This small molecule binds to this protein.
Small molecule (SMILES): CC(=O)N[C@@H]1[C@@H](O)[C@H](O)[C@@H](CO)O[C@H]1O

Binding-site contacts:
Ligand atom C7 contacts residue ASN36 of chain 1.A at 4.0 Å.
Ligand atom O5 contacts residue PRO34 of chain 1.A at 4.4 Å.
Ligand atom C3 contacts residue ASN36 of chain 1.A at 3.8 Å.
Ligand atom C4 contacts residue ASN36 of chain 1.A at 4.2 Å.
Ligand atom C8 contacts residue ASN36 of chain 1.A at 4.3 Å.
Ligand atom C2 contacts residue ASN36 of chain 1.A at 2.5 Å.
Ligand atom C5 contacts residue ASN36 of chain 1.A at 3.6 Å.
Ligand atom O5 contacts residue ASN36 of chain 1.A at 2.4 Å (h-bond).
Ligand atom C1 contacts residue ASN36 of chain 1.A at 1.4 Å.
Ligand atom C8 contacts residue GLU17 of chain 1.A at 4.0 Å.
Ligand atom N2 contacts residue ASN36 of chain 1.A at 3.0 Å (h-bond).

Sequence of chain 1.A:
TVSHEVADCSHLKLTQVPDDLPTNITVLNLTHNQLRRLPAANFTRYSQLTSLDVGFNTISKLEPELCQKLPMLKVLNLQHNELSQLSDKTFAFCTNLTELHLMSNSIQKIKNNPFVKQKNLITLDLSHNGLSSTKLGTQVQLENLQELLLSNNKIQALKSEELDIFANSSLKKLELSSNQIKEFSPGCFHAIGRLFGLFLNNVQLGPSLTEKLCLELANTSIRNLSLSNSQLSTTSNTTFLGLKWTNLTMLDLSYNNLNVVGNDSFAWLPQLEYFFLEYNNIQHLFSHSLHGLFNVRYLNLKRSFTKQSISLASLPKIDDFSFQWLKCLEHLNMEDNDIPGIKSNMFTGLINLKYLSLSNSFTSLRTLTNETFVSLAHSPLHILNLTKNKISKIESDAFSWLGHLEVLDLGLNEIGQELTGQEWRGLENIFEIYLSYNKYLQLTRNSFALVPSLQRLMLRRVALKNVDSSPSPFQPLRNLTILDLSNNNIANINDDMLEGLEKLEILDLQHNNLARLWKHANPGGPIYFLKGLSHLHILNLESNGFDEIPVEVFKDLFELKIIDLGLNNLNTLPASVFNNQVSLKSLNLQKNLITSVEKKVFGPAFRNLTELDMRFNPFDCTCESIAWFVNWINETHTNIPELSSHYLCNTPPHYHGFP